Binding-site contacts:
Ligand atom C7 contacts residue ASN53 of chain 1.B at 3.9 Å.
Ligand atom N2 contacts residue ASN53 of chain 1.B at 3.0 Å (h-bond).
Ligand atom C1 contacts residue ASN53 of chain 1.B at 1.4 Å.
Ligand atom C8 contacts residue LEU46 of chain 1.B at 4.3 Å (hydrophobic).
Ligand atom C2 contacts residue ASN53 of chain 1.B at 2.5 Å.
Ligand atom C8 contacts residue ASN53 of chain 1.B at 4.3 Å.
Ligand atom C7 contacts residue LEU46 of chain 1.B at 4.0 Å (hydrophobic).
Ligand atom O5 contacts residue ASN53 of chain 1.B at 2.3 Å (h-bond).
Ligand atom C5 contacts residue ASN53 of chain 1.B at 3.7 Å.
Ligand atom C3 contacts residue ASN53 of chain 1.B at 3.8 Å.
Ligand atom O7 contacts residue LEU46 of chain 1.B at 3.7 Å.
Ligand atom C4 contacts residue ASN53 of chain 1.B at 4.1 Å.

Sequence of chain 1.B:
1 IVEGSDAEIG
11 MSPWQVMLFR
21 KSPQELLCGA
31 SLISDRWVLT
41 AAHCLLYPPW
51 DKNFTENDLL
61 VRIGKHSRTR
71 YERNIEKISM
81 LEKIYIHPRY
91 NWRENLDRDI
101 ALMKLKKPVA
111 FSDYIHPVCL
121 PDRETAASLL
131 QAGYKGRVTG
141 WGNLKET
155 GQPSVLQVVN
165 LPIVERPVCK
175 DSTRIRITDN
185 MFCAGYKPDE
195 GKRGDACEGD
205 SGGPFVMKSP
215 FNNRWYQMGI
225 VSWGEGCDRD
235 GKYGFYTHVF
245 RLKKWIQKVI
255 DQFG

The protein below binds the small molecule below.
Small molecule (SMILES): CC(=O)N[C@@H]1[C@@H](O)[C@H](O)[C@@H](CO)O[C@H]1O